Sequence of chain 55.A:
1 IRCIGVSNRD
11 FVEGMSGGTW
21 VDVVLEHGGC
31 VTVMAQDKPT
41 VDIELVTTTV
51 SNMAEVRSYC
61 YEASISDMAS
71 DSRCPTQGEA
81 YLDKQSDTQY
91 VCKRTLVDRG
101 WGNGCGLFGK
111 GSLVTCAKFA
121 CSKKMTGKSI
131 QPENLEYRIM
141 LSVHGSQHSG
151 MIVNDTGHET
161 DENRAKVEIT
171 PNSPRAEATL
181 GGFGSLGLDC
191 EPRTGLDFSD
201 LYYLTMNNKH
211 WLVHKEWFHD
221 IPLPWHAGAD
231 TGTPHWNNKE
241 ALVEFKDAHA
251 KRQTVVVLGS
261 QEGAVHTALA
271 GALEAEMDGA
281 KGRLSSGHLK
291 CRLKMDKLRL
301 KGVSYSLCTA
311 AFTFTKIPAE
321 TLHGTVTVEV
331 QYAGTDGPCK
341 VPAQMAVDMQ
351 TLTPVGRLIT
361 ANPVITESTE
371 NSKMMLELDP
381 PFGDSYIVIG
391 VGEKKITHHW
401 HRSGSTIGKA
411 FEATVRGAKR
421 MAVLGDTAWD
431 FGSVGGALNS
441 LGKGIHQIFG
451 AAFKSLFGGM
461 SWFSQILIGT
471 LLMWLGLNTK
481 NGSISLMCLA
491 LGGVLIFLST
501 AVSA

This protein binds this small molecule.
Small molecule (SMILES): CC(=O)N[C@@H]1[C@@H](O)[C@H](O)[C@@H](CO)O[C@H]1O

Binding-site contacts:
Ligand atom C8 contacts residue ILE152 of chain 55.A at 4.3 Å (hydrophobic).
Ligand atom C1 contacts residue ASN154 of chain 55.A at 1.6 Å.
Ligand atom N2 contacts residue THR160 of chain 55.A at 3.5 Å.
Ligand atom C8 contacts residue VAL153 of chain 55.A at 4.4 Å (hydrophobic).
Ligand atom O5 contacts residue THR160 of chain 55.A at 3.2 Å.
Ligand atom O5 contacts residue ASN154 of chain 55.A at 2.4 Å (h-bond).
Ligand atom C5 contacts residue ASN154 of chain 55.A at 3.8 Å.
Ligand atom C3 contacts residue THR160 of chain 55.A at 3.9 Å.
Ligand atom C7 contacts residue ASN154 of chain 55.A at 3.0 Å.
Ligand atom C5 contacts residue THR160 of chain 55.A at 3.7 Å.
Ligand atom O7 contacts residue ASP161 of chain 55.A at 3.7 Å.
Ligand atom C4 contacts residue THR160 of chain 55.A at 3.6 Å.
Ligand atom C3 contacts residue ASN154 of chain 55.A at 3.9 Å.
Ligand atom C2 contacts residue THR160 of chain 55.A at 2.7 Å.
Ligand atom C6 contacts residue THR160 of chain 55.A at 3.7 Å.
Ligand atom O7 contacts residue THR160 of chain 55.A at 2.5 Å.
Ligand atom C6 contacts residue HIS158 of chain 55.A at 4.0 Å.
Ligand atom O6 contacts residue HIS158 of chain 55.A at 3.4 Å (h-bond).
Ligand atom N2 contacts residue ASN154 of chain 55.A at 3.0 Å (h-bond).
Ligand atom C4 contacts residue ASN154 of chain 55.A at 4.3 Å.
Ligand atom C2 contacts residue ASN154 of chain 55.A at 2.5 Å.
Ligand atom O5 contacts residue HIS158 of chain 55.A at 3.8 Å.
Ligand atom C7 contacts residue THR160 of chain 55.A at 3.4 Å.
Ligand atom C8 contacts residue ASN154 of chain 55.A at 4.1 Å.
Ligand atom O3 contacts residue THR160 of chain 55.A at 4.3 Å.
Ligand atom C1 contacts residue THR160 of chain 55.A at 3.0 Å.
Ligand atom O7 contacts residue ASN154 of chain 55.A at 2.7 Å (h-bond).